The protein below binds the small molecule below.
Small molecule (SMILES): NCCCc1cc2c(-c3cccc(O)c3)c[nH]c(=O)c2c2cc(-c3cn[nH]c3)ccc12

Sequence of chain 1.A:
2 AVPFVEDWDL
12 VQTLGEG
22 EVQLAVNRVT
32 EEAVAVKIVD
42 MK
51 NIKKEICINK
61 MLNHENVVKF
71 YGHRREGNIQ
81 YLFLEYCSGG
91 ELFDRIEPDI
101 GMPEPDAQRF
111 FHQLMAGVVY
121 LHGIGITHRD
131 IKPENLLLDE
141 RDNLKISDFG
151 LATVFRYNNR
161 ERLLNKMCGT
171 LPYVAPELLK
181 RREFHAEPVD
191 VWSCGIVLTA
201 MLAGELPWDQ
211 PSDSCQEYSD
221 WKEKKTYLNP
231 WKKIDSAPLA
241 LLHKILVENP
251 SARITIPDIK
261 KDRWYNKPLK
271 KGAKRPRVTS

Binding-site contacts:
Ligand atom C9 contacts residue LEU137 of chain 1.A at 3.5 Å (hydrophobic).
Ligand atom C26 contacts residue LEU84 of chain 1.A at 3.0 Å (hydrophobic).
Ligand atom O28 contacts residue ASP148 of chain 1.A at 3.2 Å.
Ligand atom O contacts residue CYS87 of chain 1.A at 2.7 Å (h-bond).
Ligand atom C23 contacts residue LEU84 of chain 1.A at 3.4 Å (hydrophobic).
Ligand atom N16 contacts residue SER88 of chain 1.A at 3.0 Å (h-bond).
Ligand atom C20 contacts residue GLU91 of chain 1.A at 3.3 Å.
Ligand atom C24 contacts residue LYS38 of chain 1.A at 3.5 Å.
Ligand atom C11 contacts residue GLU85 of chain 1.A at 3.2 Å.
Ligand atom C17 contacts residue GLY90 of chain 1.A at 3.6 Å.
Ligand atom C17 contacts residue CYS87 of chain 1.A at 3.0 Å (hydrophobic).
Ligand atom C7 contacts residue VAL23 of chain 1.A at 3.6 Å (hydrophobic).
Ligand atom N21 contacts residue GLU134 of chain 1.A at 3.0 Å (salt-bridge).
Ligand atom C9 contacts residue VAL23 of chain 1.A at 3.8 Å (hydrophobic).
Ligand atom C8 contacts residue LEU137 of chain 1.A at 3.5 Å (hydrophobic).
Ligand atom C12 contacts residue ALA36 of chain 1.A at 3.7 Å (hydrophobic).
Ligand atom C2 contacts residue LEU15 of chain 1.A at 3.3 Å (hydrophobic).
Ligand atom C12 contacts residue GLU85 of chain 1.A at 3.7 Å.
Ligand atom C1 contacts residue LEU15 of chain 1.A at 3.3 Å (hydrophobic).
Ligand atom N16 contacts residue CYS87 of chain 1.A at 3.8 Å.
Ligand atom C11 contacts residue ALA36 of chain 1.A at 3.5 Å (hydrophobic).
Ligand atom C13 contacts residue GLY90 of chain 1.A at 3.6 Å.
Ligand atom O contacts residue TYR86 of chain 1.A at 3.5 Å.
Ligand atom O contacts residue GLU85 of chain 1.A at 3.9 Å.
Ligand atom C14 contacts residue GLY90 of chain 1.A at 3.9 Å.
Ligand atom N16 contacts residue TYR86 of chain 1.A at 3.7 Å.
Ligand atom C17 contacts residue TYR86 of chain 1.A at 3.8 Å (hydrophobic).
Ligand atom C12 contacts residue LEU137 of chain 1.A at 3.7 Å (hydrophobic).
Ligand atom C26 contacts residue LYS38 of chain 1.A at 3.4 Å.
Ligand atom C12 contacts residue CYS87 of chain 1.A at 3.7 Å (hydrophobic).
Ligand atom N contacts residue ALA36 of chain 1.A at 3.3 Å.
Ligand atom N21 contacts residue ASN135 of chain 1.A at 3.5 Å (h-bond).
Ligand atom C10 contacts residue LEU137 of chain 1.A at 3.8 Å (hydrophobic).
Ligand atom C17 contacts residue SER88 of chain 1.A at 3.8 Å.
Ligand atom N contacts residue GLU85 of chain 1.A at 2.6 Å (salt-bridge).
Ligand atom N contacts residue LEU137 of chain 1.A at 3.8 Å.
Ligand atom C24 contacts residue GLU55 of chain 1.A at 3.3 Å.
Ligand atom N16 contacts residue GLY90 of chain 1.A at 3.6 Å.
Ligand atom O28 contacts residue GLU55 of chain 1.A at 3.8 Å.
Ligand atom C20 contacts residue GLU134 of chain 1.A at 3.5 Å.